A protein and the small-molecule ligand that binds it are described below.
Small molecule (SMILES): CC(=O)N[C@@H]1[C@@H](O)[C@H](O)[C@@H](CO)O[C@H]1O

Sequence of chain 1.F:
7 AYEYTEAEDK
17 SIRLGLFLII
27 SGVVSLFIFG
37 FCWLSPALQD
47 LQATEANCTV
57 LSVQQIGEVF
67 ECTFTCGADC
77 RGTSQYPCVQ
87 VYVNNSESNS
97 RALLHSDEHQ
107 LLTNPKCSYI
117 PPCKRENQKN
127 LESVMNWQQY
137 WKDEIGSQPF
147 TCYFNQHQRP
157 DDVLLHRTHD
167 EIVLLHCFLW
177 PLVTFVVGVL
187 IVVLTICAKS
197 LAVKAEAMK

Binding-site contacts:
Ligand atom O5 contacts residue ASN90 of chain 1.F at 2.4 Å (h-bond).
Ligand atom C3 contacts residue ASN95 of chain 1.F at 4.1 Å.
Ligand atom C5 contacts residue ASN95 of chain 1.F at 3.6 Å.
Ligand atom C2 contacts residue ASN90 of chain 1.F at 2.5 Å.
Ligand atom O7 contacts residue ASN91 of chain 1.F at 3.8 Å.
Ligand atom C5 contacts residue ASN90 of chain 1.F at 3.7 Å.
Ligand atom O6 contacts residue ASN90 of chain 1.F at 4.2 Å.
Ligand atom C6 contacts residue ASN95 of chain 1.F at 3.4 Å.
Ligand atom C8 contacts residue THR55 of chain 1.F at 4.4 Å.
Ligand atom C3 contacts residue ASN90 of chain 1.F at 3.8 Å.
Ligand atom O4 contacts residue ASN95 of chain 1.F at 4.2 Å.
Ligand atom C7 contacts residue ASN90 of chain 1.F at 3.2 Å.
Ligand atom O7 contacts residue THR55 of chain 1.F at 3.5 Å (h-bond).
Ligand atom C4 contacts residue ASN95 of chain 1.F at 3.4 Å.
Ligand atom O6 contacts residue SER96 of chain 1.F at 4.3 Å.
Ligand atom C1 contacts residue ASN90 of chain 1.F at 1.4 Å.
Ligand atom C8 contacts residue ASN90 of chain 1.F at 4.4 Å.
Ligand atom C7 contacts residue ASN95 of chain 1.F at 4.5 Å.
Ligand atom C7 contacts residue THR55 of chain 1.F at 4.2 Å.
Ligand atom N2 contacts residue ASN90 of chain 1.F at 3.0 Å (h-bond).
Ligand atom O5 contacts residue ASN95 of chain 1.F at 3.5 Å (h-bond).
Ligand atom O7 contacts residue ASN90 of chain 1.F at 3.0 Å (h-bond).
Ligand atom O7 contacts residue ASN95 of chain 1.F at 3.8 Å.
Ligand atom O6 contacts residue ASN95 of chain 1.F at 3.4 Å (h-bond).
Ligand atom O3 contacts residue ASN95 of chain 1.F at 3.5 Å.
Ligand atom C1 contacts residue ASN95 of chain 1.F at 4.4 Å.
Ligand atom C2 contacts residue ASN95 of chain 1.F at 4.2 Å.
Ligand atom C4 contacts residue ASN90 of chain 1.F at 4.2 Å.